Binding-site contacts:
Ligand atom C5 contacts residue ASN14 of chain 1.C at 3.7 Å.
Ligand atom C3 contacts residue ASN14 of chain 1.C at 3.8 Å.
Ligand atom C1 contacts residue ASN14 of chain 1.C at 1.4 Å.
Ligand atom O5 contacts residue ASN14 of chain 1.C at 2.4 Å (h-bond).
Ligand atom N2 contacts residue ASN14 of chain 1.C at 2.9 Å (h-bond).
Ligand atom C4 contacts residue ASN14 of chain 1.C at 4.3 Å.
Ligand atom C7 contacts residue ASN14 of chain 1.C at 4.0 Å.
Ligand atom C2 contacts residue ASN14 of chain 1.C at 2.5 Å.

This protein binds this small molecule.
Small molecule (SMILES): CC(=O)N[C@@H]1[C@@H](O)[C@H](O)[C@@H](CO)O[C@H]1O

Sequence of chain 1.C:
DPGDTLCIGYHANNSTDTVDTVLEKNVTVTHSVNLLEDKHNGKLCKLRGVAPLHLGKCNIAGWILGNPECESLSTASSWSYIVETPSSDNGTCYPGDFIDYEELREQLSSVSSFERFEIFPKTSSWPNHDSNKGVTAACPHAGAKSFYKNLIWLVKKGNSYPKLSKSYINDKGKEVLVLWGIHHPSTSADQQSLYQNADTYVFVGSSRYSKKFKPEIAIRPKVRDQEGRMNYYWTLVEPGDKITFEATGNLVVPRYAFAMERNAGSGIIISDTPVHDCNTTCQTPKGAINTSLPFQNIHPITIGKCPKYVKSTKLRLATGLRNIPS